This protein binds this small molecule.
Small molecule (SMILES): C/C(=C\c1csc(C)n1)[C@@H]1C[C@@H]2O[C@@H]2CCC[C@H](C)[C@H](O)[C@@H](C)C(=O)C(C)(C)[C@@H](O)CC(=O)O1

Binding-site contacts:
Ligand atom C3 contacts residue PRO272 of chain 1.B at 3.7 Å (hydrophobic).
Ligand atom C64 contacts residue THR274 of chain 1.B at 4.0 Å.
Ligand atom N20 contacts residue GLN279 of chain 1.B at 3.8 Å.
Ligand atom C16 contacts residue THR274 of chain 1.B at 3.8 Å.
Ligand atom C43 contacts residue LEU228 of chain 1.B at 4.0 Å (hydrophobic).
Ligand atom O76 contacts residue LEU215 of chain 1.B at 3.6 Å.
Ligand atom N20 contacts residue THR274 of chain 1.B at 2.9 Å (h-bond).
Ligand atom C32 contacts residue HIS227 of chain 1.B at 3.2 Å.
Ligand atom C75 contacts residue THR274 of chain 1.B at 3.4 Å.
Ligand atom C15 contacts residue GLN279 of chain 1.B at 3.5 Å.
Ligand atom O76 contacts residue THR274 of chain 1.B at 2.6 Å (h-bond).
Ligand atom C16 contacts residue GLN279 of chain 1.B at 3.7 Å.
Ligand atom C53 contacts residue ASP224 of chain 1.B at 4.0 Å.
Ligand atom O58 contacts residue LEU217 of chain 1.B at 3.7 Å.
Ligand atom N20 contacts residue PRO272 of chain 1.B at 3.7 Å.
Ligand atom C47 contacts residue ASP224 of chain 1.B at 3.9 Å.
Ligand atom S1 contacts residue GLN280 of chain 1.B at 3.3 Å (h-bond).
Ligand atom C43 contacts residue ASP224 of chain 1.B at 3.5 Å.
Ligand atom C41 contacts residue LEU215 of chain 1.B at 3.9 Å (hydrophobic).
Ligand atom C15 contacts residue THR274 of chain 1.B at 3.6 Å.
Ligand atom C35 contacts residue HIS227 of chain 1.B at 3.5 Å.
Ligand atom O76 contacts residue LEU273 of chain 1.B at 3.2 Å.
Ligand atom O26 contacts residue PHE270 of chain 1.B at 3.9 Å.
Ligand atom C72 contacts residue THR274 of chain 1.B at 3.1 Å.
Ligand atom C38 contacts residue HIS227 of chain 1.B at 3.3 Å.
Ligand atom O76 contacts residue PRO272 of chain 1.B at 4.0 Å.
Ligand atom O49 contacts residue ASP224 of chain 1.B at 3.4 Å (salt-bridge).
Ligand atom O58 contacts residue LEU215 of chain 1.B at 3.8 Å.
Ligand atom C43 contacts residue LEU215 of chain 1.B at 3.6 Å (hydrophobic).
Ligand atom C13 contacts residue GLN280 of chain 1.B at 3.9 Å.
Ligand atom O26 contacts residue ALA231 of chain 1.B at 3.7 Å.
Ligand atom C75 contacts residue LEU215 of chain 1.B at 4.0 Å (hydrophobic).
Ligand atom C10 contacts residue PRO272 of chain 1.B at 3.7 Å (hydrophobic).
Ligand atom C12 contacts residue PRO272 of chain 1.B at 3.7 Å (hydrophobic).
Ligand atom C13 contacts residue LEU361 of chain 1.B at 3.4 Å (hydrophobic).
Ligand atom C72 contacts residue LEU215 of chain 1.B at 3.7 Å (hydrophobic).
Ligand atom C16 contacts residue ARG282 of chain 1.B at 3.7 Å.
Ligand atom C24 contacts residue PHE270 of chain 1.B at 3.6 Å (hydrophobic).
Ligand atom C24 contacts residue PRO272 of chain 1.B at 3.9 Å (hydrophobic).
Ligand atom C12 contacts residue LEU361 of chain 1.B at 4.0 Å (hydrophobic).

Sequence of chain 1.B:
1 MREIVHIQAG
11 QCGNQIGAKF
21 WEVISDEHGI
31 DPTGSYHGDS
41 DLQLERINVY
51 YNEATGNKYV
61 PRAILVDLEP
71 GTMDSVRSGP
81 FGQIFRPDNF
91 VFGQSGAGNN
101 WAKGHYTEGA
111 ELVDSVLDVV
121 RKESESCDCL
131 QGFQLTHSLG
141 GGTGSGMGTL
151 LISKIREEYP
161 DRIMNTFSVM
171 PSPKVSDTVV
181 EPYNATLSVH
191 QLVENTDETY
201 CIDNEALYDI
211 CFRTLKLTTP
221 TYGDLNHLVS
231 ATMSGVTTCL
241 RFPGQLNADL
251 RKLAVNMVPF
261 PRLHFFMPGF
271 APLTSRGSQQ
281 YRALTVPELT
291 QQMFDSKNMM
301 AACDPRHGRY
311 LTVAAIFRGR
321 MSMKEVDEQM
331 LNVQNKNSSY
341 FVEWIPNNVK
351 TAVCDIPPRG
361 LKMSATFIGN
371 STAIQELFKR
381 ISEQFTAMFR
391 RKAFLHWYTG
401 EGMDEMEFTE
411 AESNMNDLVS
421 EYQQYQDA